Sequence of chain 47.A:
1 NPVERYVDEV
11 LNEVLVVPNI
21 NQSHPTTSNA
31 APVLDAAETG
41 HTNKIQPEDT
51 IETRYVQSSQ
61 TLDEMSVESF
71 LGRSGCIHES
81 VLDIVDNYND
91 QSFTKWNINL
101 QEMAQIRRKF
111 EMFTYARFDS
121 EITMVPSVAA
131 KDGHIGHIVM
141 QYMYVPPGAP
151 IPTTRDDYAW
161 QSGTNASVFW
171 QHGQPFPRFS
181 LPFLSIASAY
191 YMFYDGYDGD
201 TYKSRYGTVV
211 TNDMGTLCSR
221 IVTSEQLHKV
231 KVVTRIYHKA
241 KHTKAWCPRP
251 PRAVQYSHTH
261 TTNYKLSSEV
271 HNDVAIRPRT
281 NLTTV

The protein below binds the small molecule below.
Small molecule (SMILES): Cc1cc(CCCOc2c(C)cc(-c3noc(C(F)(F)F)n3)cc2C)on1

Binding-site contacts:
Ligand atom C3A contacts residue PHE179 of chain 47.A at 3.1 Å (hydrophobic).
Ligand atom F1 contacts residue ALA166 of chain 47.A at 3.6 Å.
Ligand atom F1 contacts residue PHE179 of chain 47.A at 3.8 Å.
Ligand atom N3A contacts residue TYR144 of chain 47.A at 3.5 Å.
Ligand atom O1A contacts residue LEU217 of chain 47.A at 3.0 Å.
Ligand atom O1B contacts residue ILE98 of chain 47.A at 3.3 Å.
Ligand atom CM2 contacts residue ILE77 of chain 47.A at 3.1 Å (hydrophobic).
Ligand atom C4 contacts residue TYR190 of chain 47.A at 3.6 Å (hydrophobic).
Ligand atom F2 contacts residue MET143 of chain 47.A at 3.3 Å.
Ligand atom C1B contacts residue ILE98 of chain 47.A at 3.4 Å (hydrophobic).
Ligand atom CM3 contacts residue ASN212 of chain 47.A at 3.5 Å.
Ligand atom F1 contacts residue TYR144 of chain 47.A at 3.3 Å.
Ligand atom CM4 contacts residue TYR144 of chain 47.A at 3.8 Å (hydrophobic).
Ligand atom C3A contacts residue LEU217 of chain 47.A at 3.6 Å (hydrophobic).
Ligand atom F3 contacts residue PHE179 of chain 47.A at 3.0 Å.
Ligand atom CM6 contacts residue LEU181 of chain 47.A at 3.5 Å (hydrophobic).
Ligand atom C5B contacts residue ILE98 of chain 47.A at 3.5 Å (hydrophobic).
Ligand atom C6B contacts residue ILE98 of chain 47.A at 3.7 Å (hydrophobic).
Ligand atom C5B contacts residue LEU181 of chain 47.A at 3.5 Å (hydrophobic).
Ligand atom O1A contacts residue MET124 of chain 47.A at 3.2 Å.
Ligand atom C6B contacts residue LEU181 of chain 47.A at 3.3 Å (hydrophobic).
Ligand atom F3 contacts residue VAL168 of chain 47.A at 3.0 Å.
Ligand atom C2B contacts residue ILE98 of chain 47.A at 3.7 Å (hydrophobic).
Ligand atom F2 contacts residue TYR142 of chain 47.A at 2.8 Å.
Ligand atom N3A contacts residue PHE179 of chain 47.A at 3.4 Å.
Ligand atom F2 contacts residue TYR144 of chain 47.A at 3.0 Å.
Ligand atom C4B contacts residue ILE98 of chain 47.A at 3.8 Å (hydrophobic).
Ligand atom N1A contacts residue LEU217 of chain 47.A at 3.3 Å.
Ligand atom F3 contacts residue TYR142 of chain 47.A at 3.8 Å.
Ligand atom C2A contacts residue PHE179 of chain 47.A at 3.6 Å (hydrophobic).
Ligand atom C4 contacts residue LEU100 of chain 47.A at 3.7 Å (hydrophobic).
Ligand atom O1 contacts residue MET214 of chain 47.A at 3.5 Å (h-bond).
Ligand atom CM2 contacts residue ILE122 of chain 47.A at 3.8 Å (hydrophobic).
Ligand atom N1A contacts residue MET124 of chain 47.A at 3.5 Å.
Ligand atom N2 contacts residue MET214 of chain 47.A at 3.8 Å.
Ligand atom N1A contacts residue PHE179 of chain 47.A at 3.6 Å.
Ligand atom O1A contacts residue PHE179 of chain 47.A at 3.3 Å.
Ligand atom F2 contacts residue ALA166 of chain 47.A at 3.5 Å.
Ligand atom CM4 contacts residue PHE179 of chain 47.A at 3.5 Å (hydrophobic).
Ligand atom CM6 contacts residue LEU184 of chain 47.A at 3.4 Å (hydrophobic).